Binding-site contacts:
Ligand atom O5 contacts residue LEU267 of chain 3.C at 3.7 Å.
Ligand atom P contacts residue THR53 of chain 3.C at 3.7 Å.
Ligand atom O1P contacts residue LYS84 of chain 2.C at 3.3 Å (salt-bridge).
Ligand atom O2 contacts residue ARG167 of chain 3.C at 2.7 Å (salt-bridge).
Ligand atom P contacts residue ARG54 of chain 3.C at 3.7 Å.
Ligand atom O3P contacts residue THR55 of chain 3.C at 2.5 Å (h-bond).
Ligand atom C3 contacts residue LEU267 of chain 3.C at 3.6 Å (hydrophobic).
Ligand atom C4 contacts residue ARG167 of chain 3.C at 3.6 Å.
Ligand atom O2 contacts residue HIS134 of chain 3.C at 3.4 Å (h-bond).
Ligand atom O2P contacts residue SER80 of chain 2.C at 3.4 Å (h-bond).
Ligand atom N2 contacts residue LEU267 of chain 3.C at 2.6 Å (h-bond).
Ligand atom C3 contacts residue THR168 of chain 3.C at 3.6 Å.
Ligand atom C2 contacts residue LEU267 of chain 3.C at 3.7 Å (hydrophobic).
Ligand atom O3 contacts residue ARG167 of chain 3.C at 3.1 Å (salt-bridge).
Ligand atom O2P contacts residue THR53 of chain 3.C at 3.1 Å (h-bond).
Ligand atom C5 contacts residue GLN231 of chain 3.C at 3.7 Å.
Ligand atom C1P contacts residue LEU267 of chain 3.C at 3.1 Å (hydrophobic).
Ligand atom O1 contacts residue THR55 of chain 3.C at 3.2 Å (h-bond).
Ligand atom O4 contacts residue ARG229 of chain 3.C at 3.1 Å (salt-bridge).
Ligand atom O1P contacts residue ARG105 of chain 3.C at 2.8 Å (salt-bridge).
Ligand atom O5 contacts residue ARG229 of chain 3.C at 2.8 Å (salt-bridge).
Ligand atom C1 contacts residue LEU267 of chain 3.C at 3.3 Å (hydrophobic).
Ligand atom O3 contacts residue LYS84 of chain 2.C at 2.8 Å (salt-bridge).
Ligand atom O2P contacts residue ARG54 of chain 3.C at 2.8 Å (salt-bridge).
Ligand atom O5 contacts residue GLN231 of chain 3.C at 3.3 Å (h-bond).
Ligand atom O4 contacts residue LYS84 of chain 2.C at 2.6 Å (salt-bridge).
Ligand atom C2 contacts residue THR168 of chain 3.C at 3.6 Å.
Ligand atom O1 contacts residue HIS134 of chain 3.C at 3.1 Å.
Ligand atom C1P contacts residue ARG54 of chain 3.C at 3.2 Å.
Ligand atom O3 contacts residue ARG105 of chain 3.C at 3.6 Å (salt-bridge).
Ligand atom O1 contacts residue ARG105 of chain 3.C at 2.9 Å (salt-bridge).
Ligand atom O3P contacts residue ARG54 of chain 3.C at 3.4 Å (salt-bridge).
Ligand atom C5 contacts residue ARG229 of chain 3.C at 3.6 Å.
Ligand atom O2 contacts residue THR168 of chain 3.C at 3.7 Å.
Ligand atom C5 contacts residue LEU267 of chain 3.C at 3.5 Å (hydrophobic).
Ligand atom O3P contacts residue ARG105 of chain 3.C at 3.6 Å (salt-bridge).
Ligand atom O3P contacts residue THR53 of chain 3.C at 3.7 Å.
Ligand atom O1P contacts residue SER80 of chain 2.C at 3.1 Å (h-bond).
Ligand atom O3P contacts residue SER52 of chain 3.C at 2.8 Å (h-bond).
Ligand atom O1P contacts residue SER52 of chain 3.C at 3.6 Å.

Sequence of chain 2.C:
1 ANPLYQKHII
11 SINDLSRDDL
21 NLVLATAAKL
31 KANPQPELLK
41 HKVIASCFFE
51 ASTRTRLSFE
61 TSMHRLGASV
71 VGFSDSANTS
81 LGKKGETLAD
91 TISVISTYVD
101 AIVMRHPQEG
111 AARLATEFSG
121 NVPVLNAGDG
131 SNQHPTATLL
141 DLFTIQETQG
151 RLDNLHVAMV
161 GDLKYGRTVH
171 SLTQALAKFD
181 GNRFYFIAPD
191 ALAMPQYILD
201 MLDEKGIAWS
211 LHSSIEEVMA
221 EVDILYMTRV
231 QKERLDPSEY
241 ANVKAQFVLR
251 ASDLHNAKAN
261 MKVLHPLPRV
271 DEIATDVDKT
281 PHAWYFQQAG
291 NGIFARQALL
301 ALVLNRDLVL

The protein below binds the small molecule below.
Small molecule (SMILES): O=C(O)C[C@H](NC(=O)CP(=O)(O)O)C(=O)O

Sequence of chain 3.C:
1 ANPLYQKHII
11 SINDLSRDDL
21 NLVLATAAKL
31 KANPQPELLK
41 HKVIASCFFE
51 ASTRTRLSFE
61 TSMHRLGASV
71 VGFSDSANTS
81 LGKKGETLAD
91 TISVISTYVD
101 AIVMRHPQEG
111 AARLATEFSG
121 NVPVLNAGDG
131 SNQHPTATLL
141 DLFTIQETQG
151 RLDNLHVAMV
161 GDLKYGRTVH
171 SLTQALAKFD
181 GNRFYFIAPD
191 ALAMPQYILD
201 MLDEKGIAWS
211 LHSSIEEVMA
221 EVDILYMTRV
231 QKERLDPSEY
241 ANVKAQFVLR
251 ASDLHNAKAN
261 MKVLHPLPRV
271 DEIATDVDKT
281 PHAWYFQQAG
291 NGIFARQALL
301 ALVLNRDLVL